Sequence of chain 1.E:
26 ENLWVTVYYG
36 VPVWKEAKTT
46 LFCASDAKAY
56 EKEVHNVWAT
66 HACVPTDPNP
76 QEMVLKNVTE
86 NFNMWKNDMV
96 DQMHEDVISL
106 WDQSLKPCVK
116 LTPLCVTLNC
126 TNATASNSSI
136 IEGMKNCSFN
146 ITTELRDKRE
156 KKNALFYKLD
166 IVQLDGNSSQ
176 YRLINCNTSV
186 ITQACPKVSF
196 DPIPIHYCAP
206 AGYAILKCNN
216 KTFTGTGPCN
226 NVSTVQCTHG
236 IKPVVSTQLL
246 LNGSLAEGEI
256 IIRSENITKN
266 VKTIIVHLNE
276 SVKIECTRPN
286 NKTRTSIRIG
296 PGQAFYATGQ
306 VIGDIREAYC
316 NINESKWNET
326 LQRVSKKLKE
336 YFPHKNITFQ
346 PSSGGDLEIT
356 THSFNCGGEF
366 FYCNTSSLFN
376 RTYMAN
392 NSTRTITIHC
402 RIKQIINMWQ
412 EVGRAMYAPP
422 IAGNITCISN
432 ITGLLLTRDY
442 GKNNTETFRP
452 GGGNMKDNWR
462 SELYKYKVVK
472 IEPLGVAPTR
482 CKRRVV

This protein binds this small molecule.
Small molecule (SMILES): CC(=O)N[C@@H]1[C@@H](O)[C@H](O)[C@@H](CO)O[C@H]1O

Binding-site contacts:
Ligand atom O7 contacts residue ASN431 of chain 1.E at 3.0 Å (h-bond).
Ligand atom C6 contacts residue NAG1 of chain 1.N at 3.6 Å.
Ligand atom C7 contacts residue SER276 of chain 1.E at 2.9 Å.
Ligand atom C4 contacts residue ASN431 of chain 1.E at 3.2 Å.
Ligand atom C5 contacts residue ASN431 of chain 1.E at 2.7 Å.
Ligand atom C6 contacts residue ASN431 of chain 1.E at 3.9 Å.
Ligand atom N2 contacts residue ASN431 of chain 1.E at 2.7 Å (h-bond).
Ligand atom O6 contacts residue NAG1 of chain 1.N at 3.3 Å.
Ligand atom C7 contacts residue ASN431 of chain 1.E at 3.2 Å.
Ligand atom O6 contacts residue ASN431 of chain 1.E at 4.1 Å.
Ligand atom O3 contacts residue ASN431 of chain 1.E at 4.0 Å.
Ligand atom C1 contacts residue ASN431 of chain 1.E at 1.7 Å.
Ligand atom O7 contacts residue SER276 of chain 1.E at 2.5 Å (h-bond).
Ligand atom O4 contacts residue ASN431 of chain 1.E at 3.3 Å (h-bond).
Ligand atom C3 contacts residue ASN431 of chain 1.E at 2.7 Å.
Ligand atom N2 contacts residue SER276 of chain 1.E at 3.7 Å.
Ligand atom C8 contacts residue SER276 of chain 1.E at 3.4 Å.
Ligand atom O5 contacts residue ASN431 of chain 1.E at 2.5 Å (h-bond).
Ligand atom C2 contacts residue ASN431 of chain 1.E at 2.5 Å.